Sequence of chain 1.A:
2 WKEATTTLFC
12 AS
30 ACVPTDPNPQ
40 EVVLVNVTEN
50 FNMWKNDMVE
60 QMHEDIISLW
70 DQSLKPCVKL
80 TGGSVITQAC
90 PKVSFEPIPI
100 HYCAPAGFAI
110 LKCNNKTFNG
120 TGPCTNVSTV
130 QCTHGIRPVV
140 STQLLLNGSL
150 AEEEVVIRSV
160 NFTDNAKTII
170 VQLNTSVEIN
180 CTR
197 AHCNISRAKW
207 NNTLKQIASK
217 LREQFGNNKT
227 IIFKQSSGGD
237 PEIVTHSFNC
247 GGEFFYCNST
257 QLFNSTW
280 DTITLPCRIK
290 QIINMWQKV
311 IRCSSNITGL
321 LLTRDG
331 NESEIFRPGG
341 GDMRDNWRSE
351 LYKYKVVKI

The small molecule below binds the protein below.
Small molecule (SMILES): CC(=O)N[C@@H]1[C@@H](O)[C@H](O)[C@@H](CO)O[C@H]1O

Binding-site contacts:
Ligand atom C1 contacts residue ASN179 of chain 1.A at 1.4 Å.
Ligand atom C3 contacts residue ASN179 of chain 1.A at 3.8 Å.
Ligand atom N2 contacts residue ASN179 of chain 1.A at 2.8 Å (h-bond).
Ligand atom C8 contacts residue ASN179 of chain 1.A at 4.3 Å.
Ligand atom C7 contacts residue SER202 of chain 1.A at 4.2 Å.
Ligand atom C3 contacts residue GLU177 of chain 1.A at 4.4 Å.
Ligand atom O7 contacts residue ASN179 of chain 1.A at 3.3 Å (h-bond).
Ligand atom O5 contacts residue ASN179 of chain 1.A at 2.4 Å (h-bond).
Ligand atom O3 contacts residue SER202 of chain 1.A at 4.4 Å.
Ligand atom N2 contacts residue GLU177 of chain 1.A at 4.1 Å.
Ligand atom C7 contacts residue ASN200 of chain 1.A at 4.2 Å.
Ligand atom C1 contacts residue GLU177 of chain 1.A at 4.4 Å.
Ligand atom O7 contacts residue ASN200 of chain 1.A at 4.3 Å.
Ligand atom C8 contacts residue SER202 of chain 1.A at 3.5 Å.
Ligand atom C8 contacts residue ASN200 of chain 1.A at 3.3 Å.
Ligand atom C2 contacts residue ASN179 of chain 1.A at 2.4 Å.
Ligand atom C7 contacts residue ASN179 of chain 1.A at 3.2 Å.
Ligand atom C8 contacts residue ILE201 of chain 1.A at 3.6 Å (hydrophobic).
Ligand atom N2 contacts residue SER202 of chain 1.A at 4.2 Å.
Ligand atom C5 contacts residue ASN179 of chain 1.A at 3.7 Å.
Ligand atom C8 contacts residue GLU177 of chain 1.A at 4.1 Å.
Ligand atom C4 contacts residue ASN179 of chain 1.A at 4.3 Å.